The protein below binds the small molecule below.
Small molecule (SMILES): NCCc1ccc(Cl)c(Cl)c1

Sequence of chain 1.B:
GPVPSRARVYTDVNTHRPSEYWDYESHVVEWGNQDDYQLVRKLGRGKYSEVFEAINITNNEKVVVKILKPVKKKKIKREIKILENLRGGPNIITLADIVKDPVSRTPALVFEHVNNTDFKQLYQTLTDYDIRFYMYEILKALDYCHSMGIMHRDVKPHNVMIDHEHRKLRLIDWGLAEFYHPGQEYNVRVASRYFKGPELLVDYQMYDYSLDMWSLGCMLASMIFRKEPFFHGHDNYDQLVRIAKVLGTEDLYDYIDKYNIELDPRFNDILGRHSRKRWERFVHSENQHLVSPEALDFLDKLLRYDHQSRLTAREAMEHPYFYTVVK

Binding-site contacts:
Ligand atom CL1 contacts residue ILE187 of chain 1.B at 4.2 Å.
Ligand atom C4 contacts residue MET244 of chain 1.B at 3.6 Å (hydrophobic).
Ligand atom C contacts residue ILE187 of chain 1.B at 3.9 Å (hydrophobic).
Ligand atom N contacts residue PRO182 of chain 1.B at 3.1 Å (h-bond).
Ligand atom C7 contacts residue PHE144 of chain 1.B at 3.6 Å (hydrophobic).
Ligand atom C2 contacts residue PHE144 of chain 1.B at 4.1 Å (hydrophobic).
Ligand atom C1 contacts residue MET248 of chain 1.B at 4.1 Å (hydrophobic).
Ligand atom C contacts residue PHE144 of chain 1.B at 4.0 Å (hydrophobic).
Ligand atom C4 contacts residue MET248 of chain 1.B at 4.1 Å (hydrophobic).
Ligand atom C6 contacts residue TYR159 of chain 1.B at 4.4 Å (hydrophobic).
Ligand atom C3 contacts residue ILE163 of chain 1.B at 4.2 Å (hydrophobic).
Ligand atom C2 contacts residue VAL185 of chain 1.B at 4.4 Å (hydrophobic).
Ligand atom N contacts residue VAL185 of chain 1.B at 2.7 Å (h-bond).
Ligand atom C contacts residue VAL185 of chain 1.B at 3.2 Å (hydrophobic).
Ligand atom C7 contacts residue MET248 of chain 1.B at 3.8 Å (hydrophobic).
Ligand atom C1 contacts residue VAL185 of chain 1.B at 4.0 Å (hydrophobic).
Ligand atom C4 contacts residue ILE163 of chain 1.B at 3.7 Å (hydrophobic).
Ligand atom C3 contacts residue MET244 of chain 1.B at 3.2 Å (hydrophobic).
Ligand atom C5 contacts residue ILE187 of chain 1.B at 4.4 Å (hydrophobic).
Ligand atom CL1 contacts residue TYR159 of chain 1.B at 4.0 Å.
Ligand atom C contacts residue PRO182 of chain 1.B at 3.8 Å (hydrophobic).
Ligand atom N contacts residue PHE144 of chain 1.B at 4.4 Å.
Ligand atom C5 contacts residue MET248 of chain 1.B at 4.2 Å (hydrophobic).
Ligand atom C5 contacts residue TYR159 of chain 1.B at 4.1 Å (hydrophobic).
Ligand atom C2 contacts residue MET244 of chain 1.B at 4.4 Å (hydrophobic).
Ligand atom C3 contacts residue VAL185 of chain 1.B at 4.0 Å (hydrophobic).
Ligand atom CL contacts residue MET160 of chain 1.B at 3.9 Å.
Ligand atom C2 contacts residue MET248 of chain 1.B at 3.6 Å (hydrophobic).
Ligand atom C1 contacts residue PHE144 of chain 1.B at 4.0 Å (hydrophobic).
Ligand atom CL contacts residue TYR159 of chain 1.B at 3.6 Å.
Ligand atom C3 contacts residue MET248 of chain 1.B at 3.8 Å (hydrophobic).
Ligand atom C6 contacts residue MET248 of chain 1.B at 4.1 Å (hydrophobic).
Ligand atom CL1 contacts residue LEU151 of chain 1.B at 3.5 Å.
Ligand atom C2 contacts residue ILE187 of chain 1.B at 4.0 Å (hydrophobic).
Ligand atom C7 contacts residue ILE187 of chain 1.B at 3.5 Å (hydrophobic).
Ligand atom C6 contacts residue PHE144 of chain 1.B at 4.5 Å (hydrophobic).
Ligand atom C6 contacts residue ILE187 of chain 1.B at 3.8 Å (hydrophobic).
Ligand atom CL contacts residue ILE156 of chain 1.B at 3.7 Å.
Ligand atom C1 contacts residue PRO182 of chain 1.B at 3.5 Å (hydrophobic).